The small molecule below binds the protein below.
Small molecule (SMILES): CC(=O)N[C@@H]1[C@@H](O)[C@H](O)[C@@H](CO)O[C@H]1O

Binding-site contacts:
Ligand atom C3 contacts residue ASN181 of chain 3.A at 3.8 Å.
Ligand atom O3 contacts residue ASN252 of chain 3.A at 4.2 Å.
Ligand atom C4 contacts residue ASN252 of chain 3.A at 3.9 Å.
Ligand atom C5 contacts residue ASN252 of chain 3.A at 3.9 Å.
Ligand atom C1 contacts residue ASN252 of chain 3.A at 4.2 Å.
Ligand atom C7 contacts residue ALA254 of chain 3.A at 4.2 Å (hydrophobic).
Ligand atom O7 contacts residue ASN181 of chain 3.A at 4.0 Å.
Ligand atom C2 contacts residue ASN252 of chain 3.A at 4.2 Å.
Ligand atom O4 contacts residue ASN252 of chain 3.A at 3.5 Å (h-bond).
Ligand atom C3 contacts residue ASN252 of chain 3.A at 3.6 Å.
Ligand atom O5 contacts residue ASN181 of chain 3.A at 2.1 Å (h-bond).
Ligand atom N2 contacts residue ASN252 of chain 3.A at 3.5 Å (h-bond).
Ligand atom N2 contacts residue ASN181 of chain 3.A at 3.3 Å (h-bond).
Ligand atom O7 contacts residue ALA254 of chain 3.A at 4.1 Å.
Ligand atom C7 contacts residue ASN181 of chain 3.A at 3.9 Å.
Ligand atom C5 contacts residue ASN181 of chain 3.A at 3.3 Å.
Ligand atom C2 contacts residue ASN181 of chain 3.A at 2.8 Å.
Ligand atom C4 contacts residue ASN181 of chain 3.A at 4.1 Å.
Ligand atom C8 contacts residue SER233 of chain 2.A at 3.8 Å.
Ligand atom C7 contacts residue ASN252 of chain 3.A at 4.5 Å.
Ligand atom C6 contacts residue ASN181 of chain 3.A at 3.7 Å.
Ligand atom C1 contacts residue ASN181 of chain 3.A at 1.4 Å.
Ligand atom C8 contacts residue ASN252 of chain 3.A at 4.5 Å.
Ligand atom C8 contacts residue ALA254 of chain 3.A at 4.3 Å (hydrophobic).

Sequence of chain 3.A:
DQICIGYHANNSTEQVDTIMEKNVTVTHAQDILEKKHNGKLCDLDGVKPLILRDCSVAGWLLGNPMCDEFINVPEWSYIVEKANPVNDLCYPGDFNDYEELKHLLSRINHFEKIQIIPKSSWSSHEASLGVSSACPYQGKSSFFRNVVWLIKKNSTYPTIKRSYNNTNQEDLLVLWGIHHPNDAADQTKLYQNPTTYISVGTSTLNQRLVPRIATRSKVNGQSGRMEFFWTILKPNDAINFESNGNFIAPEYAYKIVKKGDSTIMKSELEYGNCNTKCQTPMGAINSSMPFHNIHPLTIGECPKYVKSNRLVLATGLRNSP

Sequence of chain 2.A:
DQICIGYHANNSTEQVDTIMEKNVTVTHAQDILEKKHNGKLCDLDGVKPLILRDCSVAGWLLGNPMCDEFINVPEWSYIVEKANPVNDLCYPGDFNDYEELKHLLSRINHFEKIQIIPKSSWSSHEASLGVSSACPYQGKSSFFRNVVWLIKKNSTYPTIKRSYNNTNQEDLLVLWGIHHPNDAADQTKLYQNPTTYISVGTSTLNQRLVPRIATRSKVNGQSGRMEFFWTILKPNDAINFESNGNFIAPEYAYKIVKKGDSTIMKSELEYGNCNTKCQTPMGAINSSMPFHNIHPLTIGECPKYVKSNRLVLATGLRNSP